This small molecule binds to this protein.
Small molecule (SMILES): CC(=O)N[C@H]1[C@H](O[C@H]2[C@H](O)[C@@H](NC(C)=O)CO[C@@H]2CO)O[C@H](CO)[C@@H](O)[C@@H]1O

Binding-site contacts:
Ligand atom C6 contacts residue LEU317 of chain 1.D at 4.0 Å (hydrophobic).
Ligand atom O6 contacts residue LEU317 of chain 1.D at 3.2 Å.
Ligand atom O5 contacts residue ASN314 of chain 1.D at 2.3 Å (h-bond).
Ligand atom O6 contacts residue LEU320 of chain 1.D at 3.2 Å.
Ligand atom C1 contacts residue ASN314 of chain 1.D at 1.4 Å.
Ligand atom C4 contacts residue ASP229 of chain 1.D at 4.3 Å.
Ligand atom O5 contacts residue LEU317 of chain 1.D at 3.6 Å.
Ligand atom C4 contacts residue ASN314 of chain 1.D at 4.2 Å.
Ligand atom O6 contacts residue VAL231 of chain 1.D at 3.7 Å.
Ligand atom C7 contacts residue ASN314 of chain 1.D at 3.5 Å.
Ligand atom C5 contacts residue ASP229 of chain 1.D at 4.3 Å.
Ligand atom C1 contacts residue THR316 of chain 1.D at 4.4 Å.
Ligand atom C3 contacts residue ASP229 of chain 1.D at 4.2 Å.
Ligand atom O7 contacts residue ASN314 of chain 1.D at 3.7 Å.
Ligand atom C6 contacts residue VAL231 of chain 1.D at 4.3 Å (hydrophobic).
Ligand atom C1 contacts residue LEU317 of chain 1.D at 4.3 Å (hydrophobic).
Ligand atom C5 contacts residue ASN314 of chain 1.D at 3.6 Å.
Ligand atom O4 contacts residue ASP229 of chain 1.D at 3.7 Å.
Ligand atom C6 contacts residue LEU320 of chain 1.D at 4.3 Å (hydrophobic).
Ligand atom C3 contacts residue ASN314 of chain 1.D at 3.8 Å.
Ligand atom C2 contacts residue ASN314 of chain 1.D at 2.4 Å.
Ligand atom O6 contacts residue ASP229 of chain 1.D at 4.2 Å.
Ligand atom N2 contacts residue ASN314 of chain 1.D at 2.9 Å (h-bond).

Sequence of chain 1.D:
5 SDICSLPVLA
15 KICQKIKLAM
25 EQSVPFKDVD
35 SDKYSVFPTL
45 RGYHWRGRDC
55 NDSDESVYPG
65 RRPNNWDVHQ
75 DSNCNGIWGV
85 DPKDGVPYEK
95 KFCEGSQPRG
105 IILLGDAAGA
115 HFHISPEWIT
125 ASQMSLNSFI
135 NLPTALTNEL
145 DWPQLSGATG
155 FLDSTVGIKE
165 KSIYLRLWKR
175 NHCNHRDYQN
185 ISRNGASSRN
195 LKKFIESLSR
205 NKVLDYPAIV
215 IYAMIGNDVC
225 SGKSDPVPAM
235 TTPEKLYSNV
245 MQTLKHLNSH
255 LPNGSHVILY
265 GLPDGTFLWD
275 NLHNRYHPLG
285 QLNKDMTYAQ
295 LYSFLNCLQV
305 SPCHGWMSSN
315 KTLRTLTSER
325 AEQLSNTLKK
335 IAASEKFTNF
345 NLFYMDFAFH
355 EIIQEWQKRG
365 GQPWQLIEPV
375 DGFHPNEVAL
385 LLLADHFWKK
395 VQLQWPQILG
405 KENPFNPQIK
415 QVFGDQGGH